Sequence of chain 1.A:
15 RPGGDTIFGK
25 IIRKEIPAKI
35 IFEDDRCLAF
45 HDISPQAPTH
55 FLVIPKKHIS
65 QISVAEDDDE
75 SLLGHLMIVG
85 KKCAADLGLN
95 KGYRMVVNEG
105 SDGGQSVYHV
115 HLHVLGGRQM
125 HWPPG

Binding-site contacts:
Ligand atom P contacts residue HIS117 of chain 1.A at 3.7 Å.
Ligand atom C2' contacts residue ASP46 of chain 1.A at 3.6 Å.
Ligand atom S5' contacts residue SER110 of chain 1.A at 3.7 Å.
Ligand atom O3' contacts residue HIS117 of chain 1.A at 3.8 Å.
Ligand atom N1 contacts residue ILE25 of chain 1.A at 3.8 Å.
Ligand atom O4' contacts residue ASP46 of chain 1.A at 3.9 Å.
Ligand atom C5 contacts residue ILE47 of chain 1.A at 3.7 Å (hydrophobic).
Ligand atom C4 contacts residue ILE47 of chain 1.A at 3.5 Å (hydrophobic).
Ligand atom O4' contacts residue LEU56 of chain 1.A at 3.8 Å.
Ligand atom O2P contacts residue HIS115 of chain 1.A at 2.6 Å (h-bond).
Ligand atom O2' contacts residue SER48 of chain 1.A at 3.8 Å.
Ligand atom O3P contacts residue VAL111 of chain 1.A at 3.1 Å (h-bond).
Ligand atom C6 contacts residue ILE21 of chain 1.A at 3.8 Å (hydrophobic).
Ligand atom C2 contacts residue PHE44 of chain 1.A at 4.0 Å (hydrophobic).
Ligand atom P contacts residue HIS115 of chain 1.A at 1.7 Å.
Ligand atom O2' contacts residue ILE47 of chain 1.A at 3.7 Å.
Ligand atom N9 contacts residue ILE47 of chain 1.A at 3.8 Å.
Ligand atom O4' contacts residue PHE22 of chain 1.A at 3.2 Å.
Ligand atom O3' contacts residue ASP46 of chain 1.A at 2.5 Å (salt-bridge).
Ligand atom C5' contacts residue SER110 of chain 1.A at 3.4 Å.
Ligand atom N2 contacts residue HIS45 of chain 1.A at 2.8 Å (h-bond).
Ligand atom C1' contacts residue ASP46 of chain 1.A at 3.5 Å.
Ligand atom O3P contacts residue GLN109 of chain 1.A at 3.3 Å.
Ligand atom O2P contacts residue ASN102 of chain 1.A at 2.8 Å (h-bond).
Ligand atom O6 contacts residue ILE21 of chain 1.A at 3.3 Å.
Ligand atom P contacts residue SER110 of chain 1.A at 4.0 Å.
Ligand atom S5' contacts residue HIS117 of chain 1.A at 3.4 Å.
Ligand atom S5' contacts residue HIS115 of chain 1.A at 3.1 Å (h-bond).
Ligand atom C2 contacts residue ILE47 of chain 1.A at 3.6 Å (hydrophobic).
Ligand atom N3 contacts residue ILE47 of chain 1.A at 3.4 Å (h-bond).
Ligand atom N2 contacts residue PHE44 of chain 1.A at 3.5 Å.
Ligand atom O3P contacts residue HIS115 of chain 1.A at 2.7 Å (h-bond).
Ligand atom O2' contacts residue ASP46 of chain 1.A at 2.6 Å (salt-bridge).
Ligand atom C5' contacts residue HIS115 of chain 1.A at 3.5 Å.
Ligand atom C3' contacts residue ASP46 of chain 1.A at 3.4 Å.
Ligand atom N1 contacts residue ILE47 of chain 1.A at 3.9 Å.
Ligand atom O2P contacts residue HIS117 of chain 1.A at 3.0 Å (h-bond).
Ligand atom O3P contacts residue SER110 of chain 1.A at 2.5 Å (h-bond).
Ligand atom N2 contacts residue ILE47 of chain 1.A at 3.6 Å.
Ligand atom C4' contacts residue ASP46 of chain 1.A at 3.5 Å.

This small molecule binds to this protein.
Small molecule (SMILES): Nc1nc(=O)c2ncn([C@@H]3O[C@H](CSP(=O)(O)O)[C@@H](O)[C@H]3O)c2[nH]1